This protein binds this small molecule.
Small molecule (SMILES): CC(=O)N[C@H]1[C@H](O[C@H]2[C@H](O)[C@@H](NC(C)=O)CO[C@@H]2CO)O[C@H](CO)[C@@H](O)[C@@H]1O

Sequence of chain 1.C:
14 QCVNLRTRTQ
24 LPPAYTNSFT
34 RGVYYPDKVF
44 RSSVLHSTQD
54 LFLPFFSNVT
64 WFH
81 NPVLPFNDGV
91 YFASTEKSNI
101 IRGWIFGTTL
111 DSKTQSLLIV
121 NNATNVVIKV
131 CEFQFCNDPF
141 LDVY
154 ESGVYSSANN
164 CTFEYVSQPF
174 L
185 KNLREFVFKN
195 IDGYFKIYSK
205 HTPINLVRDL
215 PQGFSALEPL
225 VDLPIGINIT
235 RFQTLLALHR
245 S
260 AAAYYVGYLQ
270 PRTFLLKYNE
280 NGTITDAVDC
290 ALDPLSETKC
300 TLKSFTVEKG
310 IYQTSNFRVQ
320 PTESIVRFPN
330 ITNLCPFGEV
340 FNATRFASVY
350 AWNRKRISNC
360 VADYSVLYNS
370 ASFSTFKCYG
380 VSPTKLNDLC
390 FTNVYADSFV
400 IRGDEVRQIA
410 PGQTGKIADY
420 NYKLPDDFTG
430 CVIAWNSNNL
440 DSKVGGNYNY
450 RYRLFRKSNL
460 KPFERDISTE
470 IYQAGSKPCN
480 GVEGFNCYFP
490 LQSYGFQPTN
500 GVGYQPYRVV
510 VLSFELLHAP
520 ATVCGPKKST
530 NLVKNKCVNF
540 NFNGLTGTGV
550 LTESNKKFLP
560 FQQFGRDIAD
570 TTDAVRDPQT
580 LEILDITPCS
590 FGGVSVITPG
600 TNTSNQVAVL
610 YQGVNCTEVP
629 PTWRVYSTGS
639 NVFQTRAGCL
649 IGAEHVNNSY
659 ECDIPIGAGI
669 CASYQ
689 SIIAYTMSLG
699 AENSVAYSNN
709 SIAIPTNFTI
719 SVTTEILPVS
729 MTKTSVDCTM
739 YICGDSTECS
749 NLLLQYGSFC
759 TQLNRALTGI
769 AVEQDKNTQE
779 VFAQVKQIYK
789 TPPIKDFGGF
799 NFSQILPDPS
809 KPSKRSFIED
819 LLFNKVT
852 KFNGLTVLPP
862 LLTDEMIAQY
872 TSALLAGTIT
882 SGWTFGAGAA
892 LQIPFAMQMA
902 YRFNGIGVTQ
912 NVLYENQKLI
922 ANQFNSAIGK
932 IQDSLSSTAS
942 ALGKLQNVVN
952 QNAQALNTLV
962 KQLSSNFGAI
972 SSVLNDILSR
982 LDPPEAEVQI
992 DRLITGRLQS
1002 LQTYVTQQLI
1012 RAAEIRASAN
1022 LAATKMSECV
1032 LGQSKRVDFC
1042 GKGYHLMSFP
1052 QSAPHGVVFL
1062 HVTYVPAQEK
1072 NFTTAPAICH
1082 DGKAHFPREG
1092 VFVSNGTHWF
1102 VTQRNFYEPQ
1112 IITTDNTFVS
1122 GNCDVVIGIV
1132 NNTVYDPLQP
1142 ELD

Binding-site contacts:
Ligand atom C4 contacts residue ASN1096 of chain 1.C at 4.2 Å.
Ligand atom C5 contacts residue HIS1099 of chain 1.C at 3.5 Å.
Ligand atom O5 contacts residue HIS1099 of chain 1.C at 4.1 Å.
Ligand atom O5 contacts residue ASN1096 of chain 1.C at 2.4 Å (h-bond).
Ligand atom C8 contacts residue ASN1096 of chain 1.C at 3.4 Å.
Ligand atom C7 contacts residue ASN1096 of chain 1.C at 3.1 Å.
Ligand atom C7 contacts residue THR1098 of chain 1.C at 4.5 Å.
Ligand atom C1 contacts residue HIS1099 of chain 1.C at 3.9 Å.
Ligand atom C5 contacts residue PHE1101 of chain 1.C at 4.4 Å (hydrophobic).
Ligand atom C4 contacts residue HIS1099 of chain 1.C at 4.1 Å.
Ligand atom O4 contacts residue HIS1099 of chain 1.C at 3.8 Å.
Ligand atom C8 contacts residue THR1098 of chain 1.C at 4.1 Å.
Ligand atom C2 contacts residue HIS1099 of chain 1.C at 4.5 Å.
Ligand atom C2 contacts residue ASN1096 of chain 1.C at 2.5 Å.
Ligand atom C1 contacts residue ASN1096 of chain 1.C at 1.4 Å.
Ligand atom N2 contacts residue THR1098 of chain 1.C at 3.9 Å.
Ligand atom C3 contacts residue HIS1099 of chain 1.C at 4.0 Å.
Ligand atom O7 contacts residue ASN1096 of chain 1.C at 3.0 Å (h-bond).
Ligand atom C6 contacts residue PHE1101 of chain 1.C at 3.9 Å (hydrophobic).
Ligand atom C3 contacts residue ASN1096 of chain 1.C at 3.8 Å.
Ligand atom N2 contacts residue ASN1096 of chain 1.C at 2.9 Å (h-bond).
Ligand atom C5 contacts residue ASN1096 of chain 1.C at 3.6 Å.
Ligand atom O5 contacts residue PHE1101 of chain 1.C at 4.1 Å.